Binding-site contacts:
Ligand atom O12 contacts residue MG1 of chain 1.AB at 2.8 Å.
Ligand atom N3 contacts residue TYR5 of chain 1.E at 3.5 Å (h-bond).
Ligand atom O21 contacts residue ARG41 of chain 1.E at 3.5 Å.
Ligand atom C4 contacts residue TYR248 of chain 1.E at 3.6 Å (hydrophobic).
Ligand atom P1 contacts residue MG1 of chain 1.AB at 3.7 Å.
Ligand atom C5 contacts residue ARG41 of chain 1.E at 3.7 Å.
Ligand atom O23 contacts residue ARG41 of chain 1.E at 3.8 Å.
Ligand atom O2A contacts residue ASP152 of chain 1.E at 3.6 Å.
Ligand atom O13 contacts residue MG1 of chain 1.AB at 3.5 Å.
Ligand atom N1 contacts residue TYR154 of chain 1.E at 3.4 Å.
Ligand atom O2A contacts residue ALA40 of chain 1.E at 3.7 Å.
Ligand atom N6C contacts residue ASN35 of chain 1.E at 3.5 Å.
Ligand atom O2A contacts residue TYR285 of chain 1.E at 3.0 Å (h-bond).
Ligand atom C7 contacts residue SAH1 of chain 1.HA at 3.7 Å.
Ligand atom N6C contacts residue VAL279 of chain 1.F at 3.6 Å (h-bond).
Ligand atom C2 contacts residue TYR154 of chain 1.E at 3.5 Å (hydrophobic).
Ligand atom O31 contacts residue ARG70 of chain 1.E at 3.5 Å (salt-bridge).
Ligand atom N2 contacts residue TYR154 of chain 1.E at 3.8 Å.
Ligand atom O4A contacts residue VAL243 of chain 1.E at 3.6 Å.
Ligand atom C2 contacts residue TYR248 of chain 1.E at 3.6 Å (hydrophobic).
Ligand atom N1 contacts residue TYR248 of chain 1.E at 3.6 Å.
Ligand atom C3A contacts residue ARG41 of chain 1.E at 3.5 Å.
Ligand atom O15 contacts residue TYR248 of chain 1.E at 3.3 Å (h-bond).
Ligand atom C2 contacts residue GLU250 of chain 1.E at 3.6 Å.
Ligand atom O13 contacts residue ARG41 of chain 1.E at 3.7 Å.
Ligand atom O3A contacts residue ALA40 of chain 1.E at 3.7 Å.
Ligand atom N1 contacts residue GLU250 of chain 1.E at 3.1 Å (salt-bridge).
Ligand atom O4 contacts residue ASP7 of chain 1.E at 3.6 Å.
Ligand atom O22 contacts residue MG1 of chain 1.AB at 1.8 Å.
Ligand atom N7 contacts residue TYR248 of chain 1.E at 3.7 Å.
Ligand atom P2 contacts residue MG1 of chain 1.AB at 3.2 Å.
Ligand atom C5 contacts residue TYR248 of chain 1.E at 3.6 Å (hydrophobic).
Ligand atom N7C contacts residue ASN35 of chain 1.E at 3.6 Å.
Ligand atom O3A contacts residue ARG41 of chain 1.E at 3.4 Å (salt-bridge).
Ligand atom N3 contacts residue TYR248 of chain 1.E at 3.8 Å.
Ligand atom O2 contacts residue TYR5 of chain 1.E at 3.6 Å.
Ligand atom P1 contacts residue TYR248 of chain 1.E at 3.8 Å.
Ligand atom N2 contacts residue GLU250 of chain 1.E at 3.1 Å (salt-bridge).
Ligand atom O12 contacts residue TYR248 of chain 1.E at 3.7 Å.
Ligand atom O2' contacts residue HIS45 of chain 1.E at 3.8 Å.

A small-molecule ligand and the protein it binds are described below.
Small molecule (SMILES): C[n+]1cn([C@@H]2O[C@H](CO[P](=O)(O)O[P](=O)(O)O[P](=O)(O)OC[C@H]3O[C@@H](n4cnc5c(N)ncnc54)[C@H](O)[C@@H]3O[P](=O)(O)OC[C@H]3O[C@@H](n4ccc(=O)[nH]c4=O)[C@H](O)[C@@H]3OP(=O)(O)O)[C@@H](O)[C@H]2O)c2nc(N)[nH]c(=O)c21

Sequence of chain 1.F:
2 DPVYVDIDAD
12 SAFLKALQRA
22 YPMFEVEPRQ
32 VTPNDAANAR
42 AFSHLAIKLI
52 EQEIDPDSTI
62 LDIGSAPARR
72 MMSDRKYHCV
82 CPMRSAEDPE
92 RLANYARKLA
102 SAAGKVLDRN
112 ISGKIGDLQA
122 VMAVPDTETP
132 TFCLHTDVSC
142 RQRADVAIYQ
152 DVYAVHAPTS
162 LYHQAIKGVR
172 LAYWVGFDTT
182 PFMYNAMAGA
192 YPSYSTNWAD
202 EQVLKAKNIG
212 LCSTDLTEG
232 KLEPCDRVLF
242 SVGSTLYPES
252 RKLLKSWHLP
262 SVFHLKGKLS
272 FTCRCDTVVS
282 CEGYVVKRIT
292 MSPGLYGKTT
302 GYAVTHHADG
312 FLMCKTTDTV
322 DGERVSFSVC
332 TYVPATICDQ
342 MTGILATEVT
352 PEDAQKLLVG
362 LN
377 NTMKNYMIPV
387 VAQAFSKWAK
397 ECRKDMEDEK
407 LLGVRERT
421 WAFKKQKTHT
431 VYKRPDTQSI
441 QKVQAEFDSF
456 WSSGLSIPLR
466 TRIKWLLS

Sequence of chain 1.E:
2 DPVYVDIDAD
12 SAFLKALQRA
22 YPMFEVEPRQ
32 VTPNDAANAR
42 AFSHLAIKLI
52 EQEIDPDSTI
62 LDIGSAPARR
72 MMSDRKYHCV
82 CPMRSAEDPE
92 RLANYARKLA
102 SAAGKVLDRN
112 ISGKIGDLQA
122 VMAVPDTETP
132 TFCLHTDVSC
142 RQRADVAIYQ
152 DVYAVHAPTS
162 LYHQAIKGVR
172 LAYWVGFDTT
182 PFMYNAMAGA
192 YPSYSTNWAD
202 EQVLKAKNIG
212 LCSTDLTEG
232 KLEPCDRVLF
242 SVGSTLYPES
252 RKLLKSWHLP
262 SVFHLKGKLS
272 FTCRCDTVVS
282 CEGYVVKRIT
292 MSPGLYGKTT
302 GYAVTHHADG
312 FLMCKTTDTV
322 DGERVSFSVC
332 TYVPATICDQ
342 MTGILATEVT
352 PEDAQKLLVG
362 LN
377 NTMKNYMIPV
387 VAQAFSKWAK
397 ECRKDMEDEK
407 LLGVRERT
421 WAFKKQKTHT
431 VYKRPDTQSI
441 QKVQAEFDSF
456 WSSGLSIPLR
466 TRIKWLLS